The protein below binds the small molecule below.
Small molecule (SMILES): CC/C=N/c1c(NC[C@H](O)[C@H](O)[C@H](O)CO)[nH]c(=O)[nH]c1=O

Sequence of chain 1.C:
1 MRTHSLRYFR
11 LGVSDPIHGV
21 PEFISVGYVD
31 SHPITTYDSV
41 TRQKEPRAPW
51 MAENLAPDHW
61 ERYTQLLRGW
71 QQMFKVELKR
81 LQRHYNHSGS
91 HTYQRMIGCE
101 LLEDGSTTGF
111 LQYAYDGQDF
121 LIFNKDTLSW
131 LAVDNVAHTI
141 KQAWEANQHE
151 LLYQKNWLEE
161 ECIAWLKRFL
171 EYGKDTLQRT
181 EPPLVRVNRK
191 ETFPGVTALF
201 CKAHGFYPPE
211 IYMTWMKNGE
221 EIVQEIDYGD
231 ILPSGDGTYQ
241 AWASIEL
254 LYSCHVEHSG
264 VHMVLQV

Sequence of chain 1.E:
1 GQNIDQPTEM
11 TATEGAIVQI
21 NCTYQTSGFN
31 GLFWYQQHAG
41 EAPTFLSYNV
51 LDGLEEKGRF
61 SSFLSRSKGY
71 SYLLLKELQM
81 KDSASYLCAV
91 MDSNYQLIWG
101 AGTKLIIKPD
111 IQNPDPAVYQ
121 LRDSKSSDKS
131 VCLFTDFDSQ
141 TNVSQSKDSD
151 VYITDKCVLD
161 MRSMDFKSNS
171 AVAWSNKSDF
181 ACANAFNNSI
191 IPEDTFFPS

Binding-site contacts:
Ligand atom C2 contacts residue ARG10 of chain 1.C at 3.5 Å.
Ligand atom C1' contacts residue TRP157 of chain 1.C at 3.5 Å (hydrophobic).
Ligand atom O4' contacts residue ARG10 of chain 1.C at 2.9 Å (salt-bridge).
Ligand atom O5' contacts residue GLN154 of chain 1.C at 2.7 Å (h-bond).
Ligand atom O2' contacts residue TRP157 of chain 1.C at 3.6 Å (h-bond).
Ligand atom O5' contacts residue TYR153 of chain 1.C at 2.7 Å (h-bond).
Ligand atom C8 contacts residue TYR63 of chain 1.C at 3.7 Å (hydrophobic).
Ligand atom C6 contacts residue LYS44 of chain 1.C at 2.5 Å.
Ligand atom O3' contacts residue ARG10 of chain 1.C at 3.3 Å (salt-bridge).
Ligand atom C2 contacts residue SER25 of chain 1.C at 3.6 Å.
Ligand atom N8 contacts residue TYR8 of chain 1.C at 3.6 Å.
Ligand atom N3 contacts residue SER25 of chain 1.C at 2.7 Å (h-bond).
Ligand atom O2 contacts residue TYR8 of chain 1.C at 3.6 Å.
Ligand atom O2 contacts residue ARG10 of chain 1.C at 2.7 Å (salt-bridge).
Ligand atom C7 contacts residue TYR63 of chain 1.C at 3.6 Å (hydrophobic).
Ligand atom C5' contacts residue GLN154 of chain 1.C at 3.6 Å.
Ligand atom C8A contacts residue TRP70 of chain 1.C at 3.7 Å (hydrophobic).
Ligand atom C2 contacts residue TYR8 of chain 1.C at 3.5 Å (hydrophobic).
Ligand atom O4 contacts residue SER25 of chain 1.C at 3.4 Å (h-bond).
Ligand atom C8 contacts residue TYR8 of chain 1.C at 3.4 Å (hydrophobic).
Ligand atom N5 contacts residue LYS44 of chain 1.C at 3.6 Å (salt-bridge).
Ligand atom C4 contacts residue TYR8 of chain 1.C at 3.6 Å (hydrophobic).
Ligand atom O4' contacts residue ARG95 of chain 1.C at 3.3 Å (salt-bridge).
Ligand atom C4A contacts residue TYR8 of chain 1.C at 3.5 Å (hydrophobic).
Ligand atom O2' contacts residue TYR95 of chain 1.E at 3.0 Å (h-bond).
Ligand atom O4 contacts residue LEU67 of chain 1.C at 3.4 Å.
Ligand atom N1 contacts residue TYR8 of chain 1.C at 3.6 Å.
Ligand atom C5' contacts residue TYR153 of chain 1.C at 3.3 Å (hydrophobic).
Ligand atom C1' contacts residue TYR8 of chain 1.C at 3.6 Å (hydrophobic).
Ligand atom O3' contacts residue ILE97 of chain 1.C at 3.6 Å.
Ligand atom C7 contacts residue LYS44 of chain 1.C at 1.3 Å.
Ligand atom C8A contacts residue TYR8 of chain 1.C at 3.7 Å (hydrophobic).
Ligand atom C8 contacts residue LYS44 of chain 1.C at 2.4 Å.
Ligand atom O2 contacts residue SER25 of chain 1.C at 3.6 Å (h-bond).
Ligand atom N5 contacts residue TYR8 of chain 1.C at 3.4 Å.
Ligand atom C4 contacts residue SER25 of chain 1.C at 3.5 Å.
Ligand atom C2' contacts residue TRP157 of chain 1.C at 3.5 Å (hydrophobic).
Ligand atom C6 contacts residue TYR8 of chain 1.C at 3.6 Å (hydrophobic).
Ligand atom O3' contacts residue ARG95 of chain 1.C at 3.0 Å (salt-bridge).
Ligand atom C4' contacts residue TYR95 of chain 1.E at 3.5 Å (hydrophobic).